Sequence of chain 4.A:
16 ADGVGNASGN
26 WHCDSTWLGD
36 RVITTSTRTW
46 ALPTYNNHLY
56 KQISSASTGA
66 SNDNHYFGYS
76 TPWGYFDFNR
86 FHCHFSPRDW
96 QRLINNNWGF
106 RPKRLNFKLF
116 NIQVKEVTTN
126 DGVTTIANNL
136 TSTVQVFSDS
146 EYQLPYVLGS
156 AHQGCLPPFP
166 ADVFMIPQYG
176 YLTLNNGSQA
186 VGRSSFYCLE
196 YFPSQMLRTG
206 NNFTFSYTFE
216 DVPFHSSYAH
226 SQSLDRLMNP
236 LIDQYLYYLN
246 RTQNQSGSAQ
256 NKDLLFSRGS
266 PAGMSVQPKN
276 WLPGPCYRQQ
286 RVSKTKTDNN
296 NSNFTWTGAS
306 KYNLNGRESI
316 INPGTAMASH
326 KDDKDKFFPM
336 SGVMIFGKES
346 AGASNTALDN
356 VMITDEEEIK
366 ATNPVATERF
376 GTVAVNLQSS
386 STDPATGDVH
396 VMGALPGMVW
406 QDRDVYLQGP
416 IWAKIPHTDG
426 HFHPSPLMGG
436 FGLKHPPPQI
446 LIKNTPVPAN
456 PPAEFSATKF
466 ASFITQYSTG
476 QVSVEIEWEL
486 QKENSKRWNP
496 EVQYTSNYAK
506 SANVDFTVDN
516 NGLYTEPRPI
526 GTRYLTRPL

Binding-site contacts:
Ligand atom N4 contacts residue PHE427 of chain 4.A at 4.4 Å.
Ligand atom O2 contacts residue HIS426 of chain 1.A at 2.9 Å (h-bond).
Ligand atom C6 contacts residue HIS428 of chain 4.A at 3.9 Å.
Ligand atom C2 contacts residue HIS428 of chain 4.A at 3.8 Å.
Ligand atom N4 contacts residue PHE427 of chain 1.A at 3.2 Å.
Ligand atom N4 contacts residue HIS426 of chain 1.A at 3.8 Å.
Ligand atom C6 contacts residue CYT1 of chain 4.B at 3.4 Å.
Ligand atom C4 contacts residue CYT1 of chain 4.B at 4.2 Å.
Ligand atom C4 contacts residue PHE427 of chain 4.A at 4.2 Å (hydrophobic).
Ligand atom O2 contacts residue GLY425 of chain 1.A at 3.4 Å.
Ligand atom N4 contacts residue HIS428 of chain 1.A at 4.0 Å.
Ligand atom N1 contacts residue HIS428 of chain 4.A at 3.2 Å (h-bond).
Ligand atom O2 contacts residue TRP405 of chain 4.A at 4.5 Å.
Ligand atom N4 contacts residue CYT1 of chain 8.B at 3.0 Å.
Ligand atom C2 contacts residue HIS426 of chain 1.A at 3.2 Å.
Ligand atom C5 contacts residue PHE427 of chain 4.A at 3.9 Å (hydrophobic).
Ligand atom C4 contacts residue PHE427 of chain 1.A at 4.0 Å (hydrophobic).
Ligand atom N3 contacts residue PHE427 of chain 1.A at 4.2 Å.
Ligand atom C6 contacts residue PHE427 of chain 4.A at 4.4 Å (hydrophobic).
Ligand atom C5 contacts residue CYT1 of chain 4.B at 3.0 Å.
Ligand atom N3 contacts residue HIS426 of chain 1.A at 2.6 Å (h-bond).
Ligand atom C4 contacts residue CYT1 of chain 8.B at 4.1 Å.
Ligand atom C4 contacts residue HIS426 of chain 1.A at 3.6 Å.
Ligand atom O2 contacts residue HIS428 of chain 4.A at 3.5 Å (h-bond).

Sequence of chain 1.A:
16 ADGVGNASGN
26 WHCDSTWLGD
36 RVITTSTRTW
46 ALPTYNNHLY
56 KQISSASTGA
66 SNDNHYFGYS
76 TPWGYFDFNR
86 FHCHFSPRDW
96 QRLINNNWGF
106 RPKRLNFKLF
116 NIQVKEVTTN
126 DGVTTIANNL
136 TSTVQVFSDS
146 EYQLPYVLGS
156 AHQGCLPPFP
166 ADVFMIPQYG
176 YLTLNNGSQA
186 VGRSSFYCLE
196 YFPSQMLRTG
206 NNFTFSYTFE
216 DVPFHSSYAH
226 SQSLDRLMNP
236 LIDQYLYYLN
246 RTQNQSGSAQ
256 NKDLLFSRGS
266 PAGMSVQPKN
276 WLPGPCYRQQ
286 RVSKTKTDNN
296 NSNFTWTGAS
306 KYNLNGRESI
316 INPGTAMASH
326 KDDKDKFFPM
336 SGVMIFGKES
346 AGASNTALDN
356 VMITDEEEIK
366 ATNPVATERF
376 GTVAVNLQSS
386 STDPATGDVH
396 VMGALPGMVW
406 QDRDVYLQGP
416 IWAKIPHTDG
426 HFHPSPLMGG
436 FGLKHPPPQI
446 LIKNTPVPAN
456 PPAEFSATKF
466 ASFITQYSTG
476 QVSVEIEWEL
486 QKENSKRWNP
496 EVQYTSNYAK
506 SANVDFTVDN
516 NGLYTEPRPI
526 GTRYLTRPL

A protein and the small-molecule ligand that binds it are described below.
Small molecule (SMILES): Nc1ccnc(=O)[nH]1